Sequence of chain 1.A:
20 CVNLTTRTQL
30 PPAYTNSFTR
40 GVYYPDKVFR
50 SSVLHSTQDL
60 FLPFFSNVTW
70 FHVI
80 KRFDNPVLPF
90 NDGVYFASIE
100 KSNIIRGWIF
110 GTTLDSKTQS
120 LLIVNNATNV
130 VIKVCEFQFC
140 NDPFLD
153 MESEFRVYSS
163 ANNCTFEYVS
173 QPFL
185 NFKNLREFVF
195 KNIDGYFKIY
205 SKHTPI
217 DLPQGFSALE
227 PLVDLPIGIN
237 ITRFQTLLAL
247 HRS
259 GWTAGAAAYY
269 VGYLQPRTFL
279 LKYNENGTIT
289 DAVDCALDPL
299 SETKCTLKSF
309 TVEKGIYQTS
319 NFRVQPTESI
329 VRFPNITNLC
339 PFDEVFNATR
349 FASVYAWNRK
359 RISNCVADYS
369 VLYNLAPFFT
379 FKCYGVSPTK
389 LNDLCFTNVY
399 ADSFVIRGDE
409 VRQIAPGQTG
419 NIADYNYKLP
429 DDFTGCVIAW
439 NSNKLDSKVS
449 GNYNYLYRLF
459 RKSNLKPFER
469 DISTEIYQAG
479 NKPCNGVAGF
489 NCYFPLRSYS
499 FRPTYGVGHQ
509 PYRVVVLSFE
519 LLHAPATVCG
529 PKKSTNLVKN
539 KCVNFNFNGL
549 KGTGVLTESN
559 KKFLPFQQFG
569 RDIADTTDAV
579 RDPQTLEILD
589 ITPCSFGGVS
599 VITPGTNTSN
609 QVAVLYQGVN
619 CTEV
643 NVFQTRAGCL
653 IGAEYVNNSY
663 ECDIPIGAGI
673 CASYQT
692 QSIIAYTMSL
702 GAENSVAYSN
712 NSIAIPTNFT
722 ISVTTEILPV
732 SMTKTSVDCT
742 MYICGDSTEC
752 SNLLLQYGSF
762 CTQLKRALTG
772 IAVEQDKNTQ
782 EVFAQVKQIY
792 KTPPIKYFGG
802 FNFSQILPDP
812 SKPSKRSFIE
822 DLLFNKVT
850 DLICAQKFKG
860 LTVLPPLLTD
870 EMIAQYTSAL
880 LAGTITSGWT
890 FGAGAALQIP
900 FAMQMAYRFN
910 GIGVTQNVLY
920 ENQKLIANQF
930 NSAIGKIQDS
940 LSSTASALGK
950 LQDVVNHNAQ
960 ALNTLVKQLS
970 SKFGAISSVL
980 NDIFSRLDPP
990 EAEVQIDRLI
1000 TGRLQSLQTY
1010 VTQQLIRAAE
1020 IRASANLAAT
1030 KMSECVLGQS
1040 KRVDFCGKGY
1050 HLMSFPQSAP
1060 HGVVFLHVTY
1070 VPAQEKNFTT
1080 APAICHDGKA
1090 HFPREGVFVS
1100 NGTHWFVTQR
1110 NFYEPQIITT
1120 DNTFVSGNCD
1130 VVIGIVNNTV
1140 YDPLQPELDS

Binding-site contacts:
Ligand atom C5 contacts residue ASN345 of chain 1.A at 3.7 Å.
Ligand atom C2 contacts residue ASN345 of chain 1.A at 2.5 Å.
Ligand atom O6 contacts residue VAL369 of chain 1.A at 2.8 Å (h-bond).
Ligand atom C4 contacts residue ASN345 of chain 1.A at 4.2 Å.
Ligand atom N2 contacts residue ASN345 of chain 1.A at 2.9 Å (h-bond).
Ligand atom O6 contacts residue LEU373 of chain 1.A at 3.9 Å.
Ligand atom O6 contacts residue LEU370 of chain 1.A at 4.4 Å.
Ligand atom C7 contacts residue ASN345 of chain 1.A at 4.0 Å.
Ligand atom C6 contacts residue VAL369 of chain 1.A at 3.6 Å (hydrophobic).
Ligand atom O6 contacts residue TYR371 of chain 1.A at 4.4 Å.
Ligand atom C1 contacts residue ASN345 of chain 1.A at 1.4 Å.
Ligand atom O4 contacts residue ASN372 of chain 1.A at 4.3 Å.
Ligand atom O6 contacts residue ASN372 of chain 1.A at 4.2 Å.
Ligand atom O5 contacts residue ASN345 of chain 1.A at 2.4 Å (h-bond).
Ligand atom C6 contacts residue LEU373 of chain 1.A at 3.6 Å (hydrophobic).
Ligand atom C3 contacts residue ASN345 of chain 1.A at 3.8 Å.

A protein and the small-molecule ligand that binds it are described below.
Small molecule (SMILES): CC(=O)N[C@@H]1[C@@H](O)[C@H](O)[C@@H](CO)O[C@H]1O